Binding-site contacts:
Ligand atom N2 contacts residue SER103 of chain 2.A at 3.1 Å (h-bond).
Ligand atom N3 contacts residue PHE106 of chain 2.A at 3.5 Å.
Ligand atom C6 contacts residue GLY230 of chain 2.A at 4.0 Å.
Ligand atom C6 contacts residue VAL158 of chain 2.A at 3.6 Å (hydrophobic).
Ligand atom N9 contacts residue MET260 of chain 2.A at 3.9 Å.
Ligand atom O6 contacts residue VAL158 of chain 2.A at 3.6 Å.
Ligand atom C8 contacts residue PHE106 of chain 2.A at 3.8 Å (hydrophobic).
Ligand atom O6 contacts residue ASP156 of chain 2.A at 3.7 Å.
Ligand atom O6 contacts residue GLY229 of chain 2.A at 3.4 Å.
Ligand atom C6 contacts residue ASP156 of chain 2.A at 3.7 Å.
Ligand atom C4 contacts residue PHE106 of chain 2.A at 3.5 Å (hydrophobic).
Ligand atom C10 contacts residue GLY230 of chain 2.A at 3.7 Å.
Ligand atom C5 contacts residue MET260 of chain 2.A at 4.0 Å (hydrophobic).
Ligand atom C10 contacts residue LEU231 of chain 2.A at 3.5 Å (hydrophobic).
Ligand atom N2 contacts residue GLY105 of chain 2.A at 3.8 Å.
Ligand atom C7 contacts residue MET260 of chain 2.A at 3.7 Å (hydrophobic).
Ligand atom N2 contacts residue PHE106 of chain 2.A at 4.0 Å.
Ligand atom N2 contacts residue ASP156 of chain 2.A at 2.8 Å (salt-bridge).
Ligand atom N1 contacts residue MET260 of chain 2.A at 4.0 Å.
Ligand atom C4 contacts residue MET260 of chain 2.A at 3.5 Å (hydrophobic).
Ligand atom C7 contacts residue PHE106 of chain 2.A at 3.7 Å (hydrophobic).
Ligand atom C10 contacts residue MET260 of chain 2.A at 3.7 Å (hydrophobic).
Ligand atom N9 contacts residue PHE106 of chain 2.A at 3.6 Å.
Ligand atom C2 contacts residue PHE106 of chain 2.A at 3.9 Å (hydrophobic).
Ligand atom C8 contacts residue MET260 of chain 2.A at 3.6 Å (hydrophobic).
Ligand atom N11 contacts residue MET260 of chain 2.A at 2.9 Å (h-bond).
Ligand atom C6 contacts residue MET260 of chain 2.A at 4.0 Å (hydrophobic).
Ligand atom C5 contacts residue PHE106 of chain 2.A at 4.0 Å (hydrophobic).
Ligand atom O6 contacts residue GLY230 of chain 2.A at 2.9 Å (h-bond).
Ligand atom N2 contacts residue ILE201 of chain 2.A at 3.5 Å.
Ligand atom N3 contacts residue MET260 of chain 2.A at 3.2 Å.
Ligand atom N1 contacts residue VAL158 of chain 2.A at 3.5 Å.
Ligand atom N1 contacts residue ASP156 of chain 2.A at 2.8 Å (salt-bridge).
Ligand atom C2 contacts residue ASP156 of chain 2.A at 3.6 Å.
Ligand atom N1 contacts residue ILE201 of chain 2.A at 4.0 Å.
Ligand atom C2 contacts residue MET260 of chain 2.A at 3.7 Å (hydrophobic).
Ligand atom C6 contacts residue GLN203 of chain 2.A at 4.1 Å.
Ligand atom N11 contacts residue LEU231 of chain 2.A at 2.8 Å (h-bond).
Ligand atom C2 contacts residue ILE201 of chain 2.A at 4.0 Å (hydrophobic).
Ligand atom O6 contacts residue GLN203 of chain 2.A at 3.2 Å (h-bond).

A small-molecule ligand and the protein it binds are described below.
Small molecule (SMILES): NCc1c[nH]c2nc(N)[nH]c(=O)c12

Sequence of chain 2.A:
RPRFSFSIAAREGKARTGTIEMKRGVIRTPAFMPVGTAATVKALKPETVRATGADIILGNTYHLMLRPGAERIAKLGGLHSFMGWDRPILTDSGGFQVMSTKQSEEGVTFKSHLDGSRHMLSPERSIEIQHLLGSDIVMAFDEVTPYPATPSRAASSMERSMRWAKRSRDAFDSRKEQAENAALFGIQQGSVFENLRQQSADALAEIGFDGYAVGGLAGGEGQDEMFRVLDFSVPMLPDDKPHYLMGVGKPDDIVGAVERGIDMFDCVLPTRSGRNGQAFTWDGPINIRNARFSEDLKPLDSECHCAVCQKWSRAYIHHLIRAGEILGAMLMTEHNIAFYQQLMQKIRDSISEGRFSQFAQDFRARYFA